The small molecule below binds the protein below.
Small molecule (SMILES): OC[C@H]1O[C@@](CO)(O[C@H]2O[C@H](CO)[C@@H](O)[C@H](O)[C@H]2O)[C@@H](O)[C@@H]1O

Binding-site contacts:
Ligand atom C4 contacts residue HIS263 of chain 10.A at 3.7 Å.
Ligand atom C3 contacts residue ASN215 of chain 10.A at 3.5 Å.
Ligand atom C5 contacts residue LEU103 of chain 10.A at 3.0 Å (hydrophobic).
Ligand atom O4 contacts residue ASN215 of chain 10.A at 3.4 Å (h-bond).
Ligand atom O3 contacts residue ASN215 of chain 10.A at 2.1 Å.
Ligand atom O5 contacts residue THR102 of chain 10.A at 3.6 Å.
Ligand atom O6 contacts residue LEU103 of chain 10.A at 4.0 Å.
Ligand atom O4 contacts residue THR102 of chain 10.A at 3.8 Å.
Ligand atom C6 contacts residue ILE101 of chain 10.A at 3.2 Å (hydrophobic).
Ligand atom C6 contacts residue HIS241 of chain 10.A at 3.7 Å.
Ligand atom C6 contacts residue THR102 of chain 10.A at 1.9 Å.
Ligand atom O1 contacts residue TYR194 of chain 10.A at 3.8 Å.
Ligand atom O1 contacts residue GLN104 of chain 10.A at 3.9 Å.
Ligand atom C2 contacts residue MET217 of chain 10.A at 3.5 Å (hydrophobic).
Ligand atom C3 contacts residue MET217 of chain 10.A at 3.2 Å (hydrophobic).
Ligand atom O3 contacts residue ILE101 of chain 10.A at 3.5 Å.
Ligand atom O2 contacts residue ASN215 of chain 10.A at 3.5 Å.
Ligand atom O3 contacts residue TYR194 of chain 10.A at 3.9 Å.
Ligand atom C2 contacts residue TYR193 of chain 10.A at 3.8 Å (hydrophobic).
Ligand atom O3 contacts residue MET217 of chain 10.A at 2.5 Å (h-bond).
Ligand atom O6 contacts residue THR102 of chain 10.A at 2.4 Å.
Ligand atom O2 contacts residue MET217 of chain 10.A at 3.3 Å (h-bond).
Ligand atom O5 contacts residue LEU103 of chain 10.A at 3.3 Å.
Ligand atom O6 contacts residue LEU103 of chain 10.A at 3.3 Å.
Ligand atom C5 contacts residue LEU103 of chain 10.A at 3.5 Å (hydrophobic).
Ligand atom O5 contacts residue LEU103 of chain 10.A at 3.0 Å (h-bond).
Ligand atom O2 contacts residue MET195 of chain 10.A at 3.6 Å.
Ligand atom O4 contacts residue HIS263 of chain 10.A at 2.6 Å.
Ligand atom C1 contacts residue MET195 of chain 10.A at 3.2 Å (hydrophobic).
Ligand atom C4 contacts residue THR102 of chain 10.A at 3.9 Å.
Ligand atom O1 contacts residue MET195 of chain 10.A at 3.8 Å.
Ligand atom O6 contacts residue HIS241 of chain 10.A at 4.0 Å.
Ligand atom C6 contacts residue LEU103 of chain 10.A at 3.2 Å (hydrophobic).
Ligand atom O4 contacts residue ILE101 of chain 10.A at 4.0 Å.
Ligand atom O2 contacts residue TYR193 of chain 10.A at 3.9 Å.
Ligand atom O6 contacts residue ILE101 of chain 10.A at 2.1 Å (h-bond).
Ligand atom C5 contacts residue HIS263 of chain 10.A at 3.9 Å.
Ligand atom C4 contacts residue ASN215 of chain 10.A at 4.0 Å.
Ligand atom C6 contacts residue LEU103 of chain 10.A at 2.7 Å (hydrophobic).
Ligand atom C5 contacts residue THR102 of chain 10.A at 2.8 Å.

Sequence of chain 10.A:
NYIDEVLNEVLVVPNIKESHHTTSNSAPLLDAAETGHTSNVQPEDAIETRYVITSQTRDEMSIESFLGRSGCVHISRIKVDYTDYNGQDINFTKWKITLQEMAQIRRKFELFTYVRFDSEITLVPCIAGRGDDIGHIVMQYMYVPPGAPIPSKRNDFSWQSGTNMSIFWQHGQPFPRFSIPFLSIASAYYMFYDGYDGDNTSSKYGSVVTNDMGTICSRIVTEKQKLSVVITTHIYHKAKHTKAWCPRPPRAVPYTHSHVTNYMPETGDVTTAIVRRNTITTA